Binding-site contacts:
Ligand atom C3 contacts residue ASN19 of chain 51.T at 4.1 Å.
Ligand atom N2 contacts residue ASN19 of chain 51.T at 3.1 Å (h-bond).
Ligand atom C8 contacts residue ASN19 of chain 51.T at 4.3 Å.
Ligand atom O5 contacts residue ASN19 of chain 51.T at 2.8 Å (h-bond).
Ligand atom C5 contacts residue ASN19 of chain 51.T at 3.8 Å.
Ligand atom C2 contacts residue ASN19 of chain 51.T at 3.0 Å.
Ligand atom O7 contacts residue ASN19 of chain 51.T at 4.1 Å.
Ligand atom C7 contacts residue ASN19 of chain 51.T at 3.6 Å.
Ligand atom C1 contacts residue ASN19 of chain 51.T at 1.7 Å.

A protein and the small-molecule ligand that binds it are described below.
Small molecule (SMILES): CC(=O)N[C@H]1[C@H](O[C@H]2[C@H](O)[C@@H](NC(C)=O)CO[C@@H]2CO)O[C@H](CO)[C@@H](O)[C@@H]1O

Sequence of chain 51.T:
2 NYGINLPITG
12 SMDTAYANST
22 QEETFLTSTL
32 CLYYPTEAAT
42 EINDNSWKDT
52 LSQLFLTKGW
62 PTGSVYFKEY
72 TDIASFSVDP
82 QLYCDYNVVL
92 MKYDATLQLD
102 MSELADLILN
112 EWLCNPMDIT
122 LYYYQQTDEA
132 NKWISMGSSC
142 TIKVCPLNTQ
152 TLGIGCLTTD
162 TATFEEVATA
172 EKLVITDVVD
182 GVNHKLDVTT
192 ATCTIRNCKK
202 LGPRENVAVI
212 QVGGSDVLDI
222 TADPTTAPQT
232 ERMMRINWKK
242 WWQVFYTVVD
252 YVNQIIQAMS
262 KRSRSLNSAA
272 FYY